Binding-site contacts:
Ligand atom C7 contacts residue ASN1122 of chain 1.A at 3.2 Å.
Ligand atom O7 contacts residue ASN1122 of chain 1.A at 3.4 Å (h-bond).
Ligand atom N2 contacts residue ASN1122 of chain 1.A at 2.8 Å (h-bond).
Ligand atom O5 contacts residue ASN1122 of chain 1.A at 2.4 Å (h-bond).
Ligand atom C5 contacts residue ASN1122 of chain 1.A at 3.7 Å.
Ligand atom C8 contacts residue ASN1122 of chain 1.A at 4.1 Å.
Ligand atom C1 contacts residue ASN1122 of chain 1.A at 1.5 Å.
Ligand atom C2 contacts residue ASN1122 of chain 1.A at 2.6 Å.
Ligand atom C3 contacts residue ASN1122 of chain 1.A at 3.9 Å.
Ligand atom C4 contacts residue ASN1122 of chain 1.A at 4.3 Å.

The small molecule below binds the protein below.
Small molecule (SMILES): CC(=O)N[C@@H]1[C@@H](O)[C@H](O)[C@@H](CO)O[C@H]1O

Sequence of chain 1.A:
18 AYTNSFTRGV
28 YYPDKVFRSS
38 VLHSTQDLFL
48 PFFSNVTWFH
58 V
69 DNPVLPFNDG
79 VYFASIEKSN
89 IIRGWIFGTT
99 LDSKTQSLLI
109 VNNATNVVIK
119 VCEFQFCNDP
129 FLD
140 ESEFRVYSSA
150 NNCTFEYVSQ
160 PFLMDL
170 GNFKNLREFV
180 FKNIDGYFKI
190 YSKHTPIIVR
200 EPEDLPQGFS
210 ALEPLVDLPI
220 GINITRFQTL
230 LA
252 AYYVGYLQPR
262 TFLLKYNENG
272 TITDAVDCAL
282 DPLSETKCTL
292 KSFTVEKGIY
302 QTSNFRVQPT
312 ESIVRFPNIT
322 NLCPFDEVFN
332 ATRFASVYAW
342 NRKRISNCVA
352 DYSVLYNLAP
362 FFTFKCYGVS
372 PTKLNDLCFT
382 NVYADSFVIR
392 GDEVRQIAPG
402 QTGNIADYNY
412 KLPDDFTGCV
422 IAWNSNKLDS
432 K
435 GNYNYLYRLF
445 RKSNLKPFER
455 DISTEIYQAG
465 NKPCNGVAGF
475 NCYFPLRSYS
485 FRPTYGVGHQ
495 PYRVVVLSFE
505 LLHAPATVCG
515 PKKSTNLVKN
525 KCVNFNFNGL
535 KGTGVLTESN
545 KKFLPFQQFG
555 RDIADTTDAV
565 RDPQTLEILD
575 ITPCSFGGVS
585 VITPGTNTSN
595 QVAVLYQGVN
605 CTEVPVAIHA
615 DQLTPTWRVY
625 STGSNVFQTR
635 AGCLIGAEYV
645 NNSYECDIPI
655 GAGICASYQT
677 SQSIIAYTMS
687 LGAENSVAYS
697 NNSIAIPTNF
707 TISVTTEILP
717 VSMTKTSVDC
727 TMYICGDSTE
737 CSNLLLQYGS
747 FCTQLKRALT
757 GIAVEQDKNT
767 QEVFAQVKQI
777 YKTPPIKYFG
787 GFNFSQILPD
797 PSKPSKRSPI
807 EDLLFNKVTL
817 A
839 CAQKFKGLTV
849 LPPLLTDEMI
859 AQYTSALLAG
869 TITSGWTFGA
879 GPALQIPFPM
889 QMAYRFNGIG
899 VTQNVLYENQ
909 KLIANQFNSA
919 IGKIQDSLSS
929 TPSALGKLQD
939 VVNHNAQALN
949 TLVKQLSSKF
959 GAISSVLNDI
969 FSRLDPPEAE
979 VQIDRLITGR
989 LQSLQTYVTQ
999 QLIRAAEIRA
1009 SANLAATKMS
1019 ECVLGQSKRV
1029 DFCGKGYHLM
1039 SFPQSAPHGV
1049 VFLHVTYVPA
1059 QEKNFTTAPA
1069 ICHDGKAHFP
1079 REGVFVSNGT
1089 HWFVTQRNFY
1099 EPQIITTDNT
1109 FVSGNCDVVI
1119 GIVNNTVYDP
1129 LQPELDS